Sequence of chain 1.A:
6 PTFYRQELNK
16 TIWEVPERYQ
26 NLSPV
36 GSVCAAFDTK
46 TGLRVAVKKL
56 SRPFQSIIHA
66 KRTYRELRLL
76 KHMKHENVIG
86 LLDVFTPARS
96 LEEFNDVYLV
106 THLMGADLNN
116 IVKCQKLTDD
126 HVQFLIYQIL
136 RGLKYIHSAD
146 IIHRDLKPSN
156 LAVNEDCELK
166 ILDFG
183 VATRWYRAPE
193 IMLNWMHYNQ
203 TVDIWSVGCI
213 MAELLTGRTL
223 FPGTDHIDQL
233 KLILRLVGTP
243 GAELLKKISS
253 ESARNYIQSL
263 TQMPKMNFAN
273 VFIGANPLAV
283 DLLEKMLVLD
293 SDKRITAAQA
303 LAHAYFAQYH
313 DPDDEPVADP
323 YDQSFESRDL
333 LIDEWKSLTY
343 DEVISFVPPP

The protein below binds the small molecule below.
Small molecule (SMILES): Fc1ccc(-c2c[nH]nc2-c2ccnc(F)c2)cc1

Binding-site contacts:
Ligand atom C10 contacts residue THR44 of chain 1.A at 4.1 Å.
Ligand atom C12 contacts residue THR44 of chain 1.A at 4.1 Å.
Ligand atom N17 contacts residue GLN25 of chain 1.A at 3.7 Å.
Ligand atom N16 contacts residue GLN25 of chain 1.A at 4.4 Å.
Ligand atom C7 contacts residue GLU22 of chain 1.A at 4.1 Å.
Ligand atom C13 contacts residue THR44 of chain 1.A at 3.4 Å.
Ligand atom C5 contacts residue GLN25 of chain 1.A at 3.6 Å.
Ligand atom C12 contacts residue GLU22 of chain 1.A at 3.6 Å.
Ligand atom F19 contacts residue GLU22 of chain 1.A at 3.0 Å.
Ligand atom C1 contacts residue THR44 of chain 1.A at 3.5 Å.
Ligand atom C11 contacts residue THR44 of chain 1.A at 4.0 Å.
Ligand atom C5 contacts residue GLU22 of chain 1.A at 4.1 Å.
Ligand atom F19 contacts residue ARG23 of chain 1.A at 4.2 Å.
Ligand atom N16 contacts residue GLU22 of chain 1.A at 3.2 Å.
Ligand atom C8 contacts residue THR44 of chain 1.A at 3.9 Å.
Ligand atom F18 contacts residue THR44 of chain 1.A at 4.2 Å.
Ligand atom C11 contacts residue GLN25 of chain 1.A at 4.2 Å.
Ligand atom C2 contacts residue THR44 of chain 1.A at 4.5 Å.
Ligand atom F19 contacts residue THR44 of chain 1.A at 3.9 Å.
Ligand atom C7 contacts residue THR44 of chain 1.A at 3.6 Å.
Ligand atom N15 contacts residue GLN25 of chain 1.A at 4.4 Å.
Ligand atom C6 contacts residue GLN25 of chain 1.A at 3.7 Å.
Ligand atom C14 contacts residue GLN25 of chain 1.A at 4.2 Å.
Ligand atom C11 contacts residue GLU22 of chain 1.A at 4.3 Å.
Ligand atom C9 contacts residue THR44 of chain 1.A at 3.7 Å.
Ligand atom C14 contacts residue THR44 of chain 1.A at 3.6 Å.
Ligand atom C3 contacts residue THR44 of chain 1.A at 3.6 Å.
Ligand atom C6 contacts residue GLU22 of chain 1.A at 3.7 Å.
Ligand atom N15 contacts residue THR44 of chain 1.A at 4.2 Å.
Ligand atom N17 contacts residue THR44 of chain 1.A at 4.1 Å.